Sequence of chain 6.B:
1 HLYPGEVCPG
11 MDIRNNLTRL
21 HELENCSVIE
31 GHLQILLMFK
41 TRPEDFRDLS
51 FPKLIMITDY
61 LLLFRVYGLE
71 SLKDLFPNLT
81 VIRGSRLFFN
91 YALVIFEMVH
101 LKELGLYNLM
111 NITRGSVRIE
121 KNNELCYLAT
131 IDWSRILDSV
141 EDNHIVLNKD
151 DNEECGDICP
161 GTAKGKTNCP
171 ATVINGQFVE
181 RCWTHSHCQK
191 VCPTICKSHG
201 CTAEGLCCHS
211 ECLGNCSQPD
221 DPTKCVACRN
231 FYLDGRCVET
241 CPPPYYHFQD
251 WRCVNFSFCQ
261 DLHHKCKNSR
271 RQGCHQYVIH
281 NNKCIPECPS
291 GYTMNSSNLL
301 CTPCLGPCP

Binding-site contacts:
Ligand atom O7 contacts residue LYS190 of chain 6.B at 4.1 Å.
Ligand atom N2 contacts residue ASN215 of chain 6.B at 3.0 Å (h-bond).
Ligand atom C1 contacts residue CYS216 of chain 6.B at 4.2 Å (hydrophobic).
Ligand atom C4 contacts residue ASN215 of chain 6.B at 4.2 Å.
Ligand atom C5 contacts residue ASN215 of chain 6.B at 3.6 Å.
Ligand atom C1 contacts residue ASN215 of chain 6.B at 1.4 Å.
Ligand atom O7 contacts residue ASN108 of chain 6.B at 3.3 Å (h-bond).
Ligand atom C2 contacts residue ASN215 of chain 6.B at 2.5 Å.
Ligand atom C3 contacts residue ASN215 of chain 6.B at 3.8 Å.
Ligand atom C7 contacts residue ASN215 of chain 6.B at 4.1 Å.
Ligand atom O5 contacts residue ASN215 of chain 6.B at 2.3 Å (h-bond).
Ligand atom C8 contacts residue LYS190 of chain 6.B at 3.5 Å.
Ligand atom C7 contacts residue ASN108 of chain 6.B at 4.3 Å.
Ligand atom O5 contacts residue CYS216 of chain 6.B at 4.3 Å.
Ligand atom N2 contacts residue LYS190 of chain 6.B at 3.2 Å (salt-bridge).
Ligand atom O6 contacts residue SER217 of chain 6.B at 4.2 Å.
Ligand atom O7 contacts residue ASN215 of chain 6.B at 4.5 Å.
Ligand atom O5 contacts residue VAL226 of chain 6.B at 3.7 Å.
Ligand atom C7 contacts residue LYS190 of chain 6.B at 3.4 Å.
Ligand atom C2 contacts residue ASN108 of chain 6.B at 4.5 Å.
Ligand atom C8 contacts residue ALA203 of chain 6.B at 3.7 Å (hydrophobic).
Ligand atom C2 contacts residue LYS190 of chain 6.B at 4.4 Å.
Ligand atom C1 contacts residue VAL226 of chain 6.B at 4.3 Å (hydrophobic).

This protein binds this small molecule.
Small molecule (SMILES): CC(=O)N[C@@H]1[C@@H](O)[C@H](O)[C@@H](CO)O[C@H]1O